This protein binds this small molecule.
Small molecule (SMILES): CCNC(=O)Nc1cc2c(-c3ccncc3)ccc(Nc3cccnc3)c2cn1

Sequence of chain 1.A:
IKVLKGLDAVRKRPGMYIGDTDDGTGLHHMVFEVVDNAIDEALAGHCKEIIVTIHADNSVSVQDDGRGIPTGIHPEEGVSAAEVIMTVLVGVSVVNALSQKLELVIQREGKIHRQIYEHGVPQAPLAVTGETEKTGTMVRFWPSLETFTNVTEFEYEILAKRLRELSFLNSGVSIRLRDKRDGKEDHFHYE

Binding-site contacts:
Ligand atom C8 contacts residue ILE92 of chain 1.A at 3.6 Å (hydrophobic).
Ligand atom C28 contacts residue ARG90 of chain 1.A at 3.4 Å.
Ligand atom C5 contacts residue ASP87 of chain 1.A at 3.8 Å.
Ligand atom C6 contacts residue VAL57 of chain 1.A at 3.8 Å (hydrophobic).
Ligand atom C24 contacts residue ARG150 of chain 1.A at 3.7 Å.
Ligand atom C25 contacts residue ARG90 of chain 1.A at 3.4 Å.
Ligand atom C9 contacts residue THR179 of chain 1.A at 3.7 Å.
Ligand atom N4 contacts residue ALA61 of chain 1.A at 3.7 Å.
Ligand atom C2 contacts residue THR179 of chain 1.A at 3.8 Å.
Ligand atom N4 contacts residue THR179 of chain 1.A at 3.8 Å.
Ligand atom N4 contacts residue ASP87 of chain 1.A at 2.9 Å (salt-bridge).
Ligand atom N26 contacts residue ILE108 of chain 1.A at 3.8 Å.
Ligand atom N27 contacts residue ARG150 of chain 1.A at 3.7 Å.
Ligand atom C21 contacts residue GLY91 of chain 1.A at 3.7 Å.
Ligand atom C2 contacts residue ASP87 of chain 1.A at 3.3 Å.
Ligand atom C12 contacts residue GLU64 of chain 1.A at 3.7 Å.
Ligand atom O1 contacts residue ASN60 of chain 1.A at 3.6 Å.
Ligand atom C10 contacts residue ILE92 of chain 1.A at 3.8 Å (hydrophobic).
Ligand atom N17 contacts residue PRO93 of chain 1.A at 3.8 Å.
Ligand atom C10 contacts residue GLU64 of chain 1.A at 3.4 Å.
Ligand atom N7 contacts residue THR179 of chain 1.A at 3.7 Å.
Ligand atom C18 contacts residue PRO93 of chain 1.A at 3.6 Å (hydrophobic).
Ligand atom C22 contacts residue ASN60 of chain 1.A at 3.5 Å.
Ligand atom N7 contacts residue GLU64 of chain 1.A at 3.6 Å.
Ligand atom C11 contacts residue ILE92 of chain 1.A at 3.6 Å (hydrophobic).
Ligand atom C14 contacts residue GLY91 of chain 1.A at 3.9 Å.
Ligand atom N26 contacts residue ASN60 of chain 1.A at 3.3 Å (h-bond).
Ligand atom N3 contacts residue ASN60 of chain 1.A at 3.9 Å.
Ligand atom C19 contacts residue ILE92 of chain 1.A at 3.8 Å (hydrophobic).
Ligand atom C14 contacts residue PRO93 of chain 1.A at 3.8 Å (hydrophobic).
Ligand atom C24 contacts residue GLY91 of chain 1.A at 3.4 Å.
Ligand atom C22 contacts residue VAL134 of chain 1.A at 3.7 Å (hydrophobic).
Ligand atom N3 contacts residue ASP87 of chain 1.A at 2.8 Å (salt-bridge).
Ligand atom C19 contacts residue ILE108 of chain 1.A at 3.9 Å (hydrophobic).
Ligand atom C21 contacts residue ARG90 of chain 1.A at 3.9 Å.
Ligand atom C23 contacts residue ASN60 of chain 1.A at 3.6 Å.
Ligand atom N17 contacts residue GLY91 of chain 1.A at 3.1 Å (h-bond).
Ligand atom C10 contacts residue GLY91 of chain 1.A at 3.7 Å.
Ligand atom C9 contacts residue VAL85 of chain 1.A at 3.1 Å (hydrophobic).
Ligand atom C22 contacts residue ILE108 of chain 1.A at 3.5 Å (hydrophobic).